Sequence of chain 1.D:
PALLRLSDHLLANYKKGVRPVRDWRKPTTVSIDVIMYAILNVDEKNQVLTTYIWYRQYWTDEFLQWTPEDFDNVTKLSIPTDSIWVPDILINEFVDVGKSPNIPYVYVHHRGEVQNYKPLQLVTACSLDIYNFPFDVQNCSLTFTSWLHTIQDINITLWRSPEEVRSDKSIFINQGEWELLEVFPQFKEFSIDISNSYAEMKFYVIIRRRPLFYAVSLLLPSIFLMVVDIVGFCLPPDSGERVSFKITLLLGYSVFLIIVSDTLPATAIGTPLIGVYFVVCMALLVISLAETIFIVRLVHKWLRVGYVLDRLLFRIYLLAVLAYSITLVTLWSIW

Binding-site contacts:
Ligand atom CH2 contacts residue ARG56 of chain 1.C at 4.2 Å.
Ligand atom CZ3 contacts residue TRP147 of chain 1.D at 4.2 Å (hydrophobic).
Ligand atom NE1 contacts residue ILE192 of chain 1.D at 3.4 Å.
Ligand atom CD1 contacts residue TYR198 of chain 1.D at 3.5 Å (hydrophobic).
Ligand atom CZ3 contacts residue TYR55 of chain 1.C at 3.5 Å (hydrophobic).
Ligand atom CE2 contacts residue ARG56 of chain 1.C at 3.6 Å.
Ligand atom NE1 contacts residue ARG56 of chain 1.C at 3.5 Å (salt-bridge).
Ligand atom OH contacts residue TRP54 of chain 1.C at 3.2 Å.
Ligand atom CG contacts residue TYR117 of chain 1.C at 4.0 Å (hydrophobic).
Ligand atom NZ contacts residue TRP147 of chain 1.D at 4.2 Å.
Ligand atom CA contacts residue TYR198 of chain 1.D at 3.9 Å (hydrophobic).
Ligand atom CB contacts residue TYR117 of chain 1.C at 4.3 Å (hydrophobic).
Ligand atom CE3 contacts residue TYR117 of chain 1.C at 3.8 Å (hydrophobic).
Ligand atom CD2 contacts residue TRP54 of chain 1.C at 4.0 Å (hydrophobic).
Ligand atom CE3 contacts residue TRP147 of chain 1.D at 3.8 Å (hydrophobic).
Ligand atom CB contacts residue TRP147 of chain 1.D at 3.4 Å (hydrophobic).
Ligand atom CH2 contacts residue ILE35 of chain 1.C at 4.3 Å (hydrophobic).
Ligand atom CE3 contacts residue TRP54 of chain 1.C at 4.1 Å (hydrophobic).
Ligand atom CD1 contacts residue TYR117 of chain 1.C at 4.3 Å (hydrophobic).
Ligand atom CZ2 contacts residue ARG56 of chain 1.C at 3.2 Å.
Ligand atom CG contacts residue TYR198 of chain 1.D at 4.3 Å (hydrophobic).
Ligand atom OH contacts residue TYR55 of chain 1.C at 2.5 Å (h-bond).
Ligand atom NZ contacts residue TYR198 of chain 1.D at 3.4 Å.
Ligand atom CH2 contacts residue TRP54 of chain 1.C at 3.6 Å (hydrophobic).
Ligand atom NZ contacts residue SER146 of chain 1.D at 3.3 Å (h-bond).
Ligand atom CZ2 contacts residue TRP54 of chain 1.C at 4.2 Å (hydrophobic).
Ligand atom CZ2 contacts residue ILE35 of chain 1.C at 4.2 Å (hydrophobic).
Ligand atom CA contacts residue TRP147 of chain 1.D at 4.3 Å (hydrophobic).
Ligand atom OH contacts residue ARG56 of chain 1.C at 4.3 Å.
Ligand atom CH2 contacts residue TYR55 of chain 1.C at 3.8 Å (hydrophobic).
Ligand atom CE2 contacts residue TYR117 of chain 1.C at 4.2 Å (hydrophobic).
Ligand atom NE1 contacts residue TYR198 of chain 1.D at 4.3 Å.
Ligand atom OH contacts residue TRP147 of chain 1.D at 3.6 Å.
Ligand atom CD2 contacts residue TYR117 of chain 1.C at 3.8 Å (hydrophobic).
Ligand atom OH contacts residue LYS118 of chain 1.C at 3.7 Å.
Ligand atom CB contacts residue TYR198 of chain 1.D at 3.8 Å (hydrophobic).
Ligand atom NZ contacts residue THR145 of chain 1.D at 3.4 Å.
Ligand atom CD1 contacts residue ILE192 of chain 1.D at 4.0 Å (hydrophobic).
Ligand atom CZ3 contacts residue TRP54 of chain 1.C at 3.5 Å (hydrophobic).
Ligand atom CE2 contacts residue TRP54 of chain 1.C at 4.1 Å (hydrophobic).

Sequence of chain 1.C:
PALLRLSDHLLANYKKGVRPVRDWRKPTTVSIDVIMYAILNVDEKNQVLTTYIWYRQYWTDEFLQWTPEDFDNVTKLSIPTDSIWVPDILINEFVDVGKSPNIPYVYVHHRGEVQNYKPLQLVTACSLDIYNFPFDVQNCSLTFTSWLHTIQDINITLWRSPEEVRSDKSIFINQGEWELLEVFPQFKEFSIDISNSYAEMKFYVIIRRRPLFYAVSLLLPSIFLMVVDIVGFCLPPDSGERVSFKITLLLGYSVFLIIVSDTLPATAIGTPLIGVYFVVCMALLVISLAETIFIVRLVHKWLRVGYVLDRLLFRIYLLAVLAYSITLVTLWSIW

This protein binds this small molecule.
Small molecule (SMILES): NCCc1c[nH]c2ccc(O)cc12